Binding-site contacts:
Ligand atom CG contacts residue ALA259 of chain 2.B at 4.5 Å (hydrophobic).
Ligand atom CD2 contacts residue TYR130 of chain 2.B at 4.3 Å (hydrophobic).
Ligand atom OXT contacts residue GLY197 of chain 2.B at 4.2 Å.
Ligand atom C contacts residue THR258 of chain 2.B at 3.9 Å.
Ligand atom OXT contacts residue THR258 of chain 2.B at 3.4 Å (h-bond).
Ligand atom CD1 contacts residue ARG98 of chain 2.B at 4.1 Å.
Ligand atom OXT contacts residue GLY257 of chain 2.B at 4.2 Å.
Ligand atom CD2 contacts residue GLY197 of chain 2.B at 3.9 Å.
Ligand atom C contacts residue TYR96 of chain 2.B at 3.6 Å (hydrophobic).
Ligand atom O contacts residue ALA259 of chain 2.B at 3.2 Å (h-bond).
Ligand atom CA contacts residue PLP1 of chain 2.F at 3.8 Å.
Ligand atom O contacts residue TYR96 of chain 2.B at 2.8 Å (h-bond).
Ligand atom CD1 contacts residue TYR96 of chain 2.B at 4.0 Å (hydrophobic).
Ligand atom O contacts residue THR258 of chain 2.B at 3.4 Å.
Ligand atom C contacts residue GLY39 of chain 2.B at 4.5 Å.
Ligand atom C contacts residue PLP1 of chain 2.F at 4.2 Å.
Ligand atom CB contacts residue TYR165 of chain 2.B at 3.4 Å (hydrophobic).
Ligand atom CG contacts residue GLY197 of chain 2.B at 4.5 Å.
Ligand atom CG contacts residue TYR165 of chain 2.B at 4.2 Å (hydrophobic).
Ligand atom OXT contacts residue PLP1 of chain 2.F at 3.7 Å.
Ligand atom CA contacts residue LYS160 of chain 2.B at 3.7 Å.
Ligand atom C contacts residue ALA259 of chain 2.B at 3.7 Å (hydrophobic).
Ligand atom CB contacts residue LYS160 of chain 2.B at 3.9 Å.
Ligand atom CA contacts residue GLY39 of chain 2.B at 4.5 Å.
Ligand atom O contacts residue GLY39 of chain 2.B at 3.9 Å.
Ligand atom CA contacts residue TYR96 of chain 2.B at 3.6 Å (hydrophobic).
Ligand atom CD2 contacts residue TYR165 of chain 2.B at 3.8 Å (hydrophobic).
Ligand atom CB contacts residue PLP1 of chain 2.F at 4.0 Å.
Ligand atom CB contacts residue GLY197 of chain 2.B at 4.4 Å.
Ligand atom OXT contacts residue ALA259 of chain 2.B at 3.4 Å (h-bond).

Sequence of chain 2.B:
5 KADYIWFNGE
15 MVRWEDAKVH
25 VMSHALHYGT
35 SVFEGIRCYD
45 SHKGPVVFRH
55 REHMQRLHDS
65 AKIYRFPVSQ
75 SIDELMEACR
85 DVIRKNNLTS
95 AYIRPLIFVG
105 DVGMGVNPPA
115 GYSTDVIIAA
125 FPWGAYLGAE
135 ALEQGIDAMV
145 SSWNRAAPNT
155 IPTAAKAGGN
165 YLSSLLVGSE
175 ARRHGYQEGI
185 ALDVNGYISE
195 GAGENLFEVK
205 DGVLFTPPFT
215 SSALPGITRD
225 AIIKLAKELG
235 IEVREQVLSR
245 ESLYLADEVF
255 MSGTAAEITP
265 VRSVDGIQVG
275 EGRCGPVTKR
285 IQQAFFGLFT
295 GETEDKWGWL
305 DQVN

A small-molecule ligand and the protein it binds are described below.
Small molecule (SMILES): CC(C)CCC(=O)O